Binding-site contacts:
Ligand atom C7 contacts residue ASN12 of chain 4.D at 3.9 Å.
Ligand atom C2 contacts residue ASN12 of chain 4.D at 3.3 Å.
Ligand atom C5 contacts residue ASN12 of chain 4.D at 4.1 Å.
Ligand atom C1 contacts residue ASN12 of chain 4.D at 2.2 Å.
Ligand atom O5 contacts residue ASN12 of chain 4.D at 2.7 Å (h-bond).
Ligand atom N2 contacts residue ASN12 of chain 4.D at 3.8 Å.
Ligand atom O7 contacts residue ASN12 of chain 4.D at 3.6 Å.

Sequence of chain 4.D:
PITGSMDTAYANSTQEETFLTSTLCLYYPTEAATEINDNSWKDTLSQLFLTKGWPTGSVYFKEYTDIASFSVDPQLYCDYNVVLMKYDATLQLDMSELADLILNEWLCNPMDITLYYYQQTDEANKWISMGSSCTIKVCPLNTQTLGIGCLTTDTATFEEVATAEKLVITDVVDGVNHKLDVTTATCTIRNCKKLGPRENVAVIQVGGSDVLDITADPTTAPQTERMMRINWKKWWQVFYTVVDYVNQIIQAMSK

A small-molecule ligand and the protein it binds are described below.
Small molecule (SMILES): CC(=O)N[C@H]1[C@H](O[C@H]2[C@H](O)[C@@H](NC(C)=O)CO[C@@H]2CO)O[C@H](CO)[C@@H](O)[C@@H]1O